The protein below binds the small molecule below.
Small molecule (SMILES): CC(=O)N[C@@H]1[C@@H](O)[C@H](O)[C@@H](CO)O[C@H]1O

Sequence of chain 1.C:
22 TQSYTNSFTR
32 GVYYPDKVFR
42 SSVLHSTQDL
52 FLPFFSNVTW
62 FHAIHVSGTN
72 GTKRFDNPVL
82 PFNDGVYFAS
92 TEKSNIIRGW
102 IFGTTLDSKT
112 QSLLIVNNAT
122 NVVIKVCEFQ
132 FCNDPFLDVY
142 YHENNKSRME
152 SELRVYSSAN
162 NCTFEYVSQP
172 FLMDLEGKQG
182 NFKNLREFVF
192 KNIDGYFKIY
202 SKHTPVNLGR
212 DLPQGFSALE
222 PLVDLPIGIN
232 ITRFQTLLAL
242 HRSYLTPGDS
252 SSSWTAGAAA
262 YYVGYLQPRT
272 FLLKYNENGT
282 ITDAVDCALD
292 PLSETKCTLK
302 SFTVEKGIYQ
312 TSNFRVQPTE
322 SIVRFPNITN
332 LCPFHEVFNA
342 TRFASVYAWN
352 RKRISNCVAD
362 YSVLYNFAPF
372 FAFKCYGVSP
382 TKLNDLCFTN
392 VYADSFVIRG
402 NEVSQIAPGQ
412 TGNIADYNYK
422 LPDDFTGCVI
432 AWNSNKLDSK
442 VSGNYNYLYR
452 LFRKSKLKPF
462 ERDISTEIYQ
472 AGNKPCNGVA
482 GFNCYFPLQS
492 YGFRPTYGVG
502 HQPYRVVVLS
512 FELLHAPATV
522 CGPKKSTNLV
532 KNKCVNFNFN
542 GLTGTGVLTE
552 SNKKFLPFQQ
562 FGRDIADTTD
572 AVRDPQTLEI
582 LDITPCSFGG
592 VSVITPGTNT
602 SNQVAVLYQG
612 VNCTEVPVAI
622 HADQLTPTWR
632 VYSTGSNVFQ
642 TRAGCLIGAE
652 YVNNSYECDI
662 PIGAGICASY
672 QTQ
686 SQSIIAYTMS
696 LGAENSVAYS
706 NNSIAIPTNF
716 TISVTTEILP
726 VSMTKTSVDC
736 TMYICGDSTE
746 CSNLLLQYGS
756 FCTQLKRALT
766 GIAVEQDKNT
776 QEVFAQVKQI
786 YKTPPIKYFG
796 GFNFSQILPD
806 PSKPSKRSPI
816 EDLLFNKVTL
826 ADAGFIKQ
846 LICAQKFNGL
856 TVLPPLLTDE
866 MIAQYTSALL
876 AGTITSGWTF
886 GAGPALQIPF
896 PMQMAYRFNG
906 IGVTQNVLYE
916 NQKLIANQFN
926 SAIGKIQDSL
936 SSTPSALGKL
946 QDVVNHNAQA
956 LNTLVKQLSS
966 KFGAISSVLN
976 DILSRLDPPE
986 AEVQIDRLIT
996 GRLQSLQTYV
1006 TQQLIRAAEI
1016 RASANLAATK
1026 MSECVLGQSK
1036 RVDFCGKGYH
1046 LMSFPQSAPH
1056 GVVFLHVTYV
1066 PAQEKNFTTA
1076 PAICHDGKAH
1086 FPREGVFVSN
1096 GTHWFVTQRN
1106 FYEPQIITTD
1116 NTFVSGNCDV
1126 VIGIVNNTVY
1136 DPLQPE

Binding-site contacts:
Ligand atom C5 contacts residue ASN328 of chain 1.C at 3.7 Å.
Ligand atom O5 contacts residue ASN328 of chain 1.C at 2.4 Å (h-bond).
Ligand atom C2 contacts residue ASN328 of chain 1.C at 2.5 Å.
Ligand atom C3 contacts residue ASN328 of chain 1.C at 3.8 Å.
Ligand atom C1 contacts residue GLN577 of chain 1.C at 3.7 Å.
Ligand atom N2 contacts residue PRO576 of chain 1.C at 4.3 Å.
Ligand atom O5 contacts residue GLN577 of chain 1.C at 4.4 Å.
Ligand atom O7 contacts residue ASN328 of chain 1.C at 2.8 Å (h-bond).
Ligand atom C3 contacts residue GLN577 of chain 1.C at 3.3 Å.
Ligand atom N2 contacts residue ASN328 of chain 1.C at 2.9 Å (h-bond).
Ligand atom C8 contacts residue PRO576 of chain 1.C at 4.0 Å (hydrophobic).
Ligand atom N2 contacts residue GLN577 of chain 1.C at 4.0 Å.
Ligand atom O3 contacts residue GLN577 of chain 1.C at 4.0 Å.
Ligand atom C5 contacts residue GLN577 of chain 1.C at 4.0 Å.
Ligand atom C8 contacts residue ASN328 of chain 1.C at 4.3 Å.
Ligand atom C1 contacts residue ASN328 of chain 1.C at 1.4 Å.
Ligand atom C4 contacts residue GLN577 of chain 1.C at 3.8 Å.
Ligand atom C7 contacts residue ASN328 of chain 1.C at 3.0 Å.
Ligand atom C4 contacts residue ASN328 of chain 1.C at 4.2 Å.
Ligand atom C2 contacts residue GLN577 of chain 1.C at 4.2 Å.
Ligand atom O4 contacts residue GLN577 of chain 1.C at 3.6 Å.